Binding-site contacts:
Ligand atom C7 contacts residue ASN711 of chain 1.B at 3.9 Å.
Ligand atom C1 contacts residue GLN1065 of chain 1.B at 4.0 Å.
Ligand atom C2 contacts residue GLN1065 of chain 1.B at 4.1 Å.
Ligand atom C4 contacts residue ASN711 of chain 1.B at 4.2 Å.
Ligand atom C2 contacts residue ASN711 of chain 1.B at 2.5 Å.
Ligand atom C7 contacts residue LEU916 of chain 1.B at 3.6 Å (hydrophobic).
Ligand atom N2 contacts residue GLN1065 of chain 1.B at 4.4 Å.
Ligand atom O5 contacts residue ASN711 of chain 1.B at 2.4 Å (h-bond).
Ligand atom C5 contacts residue LEU916 of chain 1.B at 3.7 Å (hydrophobic).
Ligand atom C8 contacts residue GLN920 of chain 1.B at 4.4 Å.
Ligand atom N2 contacts residue LEU916 of chain 1.B at 4.5 Å.
Ligand atom N2 contacts residue ASN711 of chain 1.B at 2.9 Å (h-bond).
Ligand atom O7 contacts residue GLN1065 of chain 1.B at 4.5 Å.
Ligand atom C8 contacts residue LEU916 of chain 1.B at 3.8 Å (hydrophobic).
Ligand atom O4 contacts residue LEU916 of chain 1.B at 3.8 Å.
Ligand atom O7 contacts residue LEU916 of chain 1.B at 3.4 Å.
Ligand atom C6 contacts residue LEU916 of chain 1.B at 4.1 Å (hydrophobic).
Ligand atom C1 contacts residue ASN711 of chain 1.B at 1.4 Å.
Ligand atom C3 contacts residue ASN711 of chain 1.B at 3.8 Å.
Ligand atom C1 contacts residue LEU916 of chain 1.B at 4.5 Å (hydrophobic).
Ligand atom O5 contacts residue GLN1065 of chain 1.B at 4.0 Å.
Ligand atom C4 contacts residue LEU916 of chain 1.B at 4.3 Å (hydrophobic).
Ligand atom C5 contacts residue ASN711 of chain 1.B at 3.6 Å.
Ligand atom C6 contacts residue GLN920 of chain 1.B at 4.0 Å.
Ligand atom O7 contacts residue ASN711 of chain 1.B at 4.4 Å.

Sequence of chain 1.B:
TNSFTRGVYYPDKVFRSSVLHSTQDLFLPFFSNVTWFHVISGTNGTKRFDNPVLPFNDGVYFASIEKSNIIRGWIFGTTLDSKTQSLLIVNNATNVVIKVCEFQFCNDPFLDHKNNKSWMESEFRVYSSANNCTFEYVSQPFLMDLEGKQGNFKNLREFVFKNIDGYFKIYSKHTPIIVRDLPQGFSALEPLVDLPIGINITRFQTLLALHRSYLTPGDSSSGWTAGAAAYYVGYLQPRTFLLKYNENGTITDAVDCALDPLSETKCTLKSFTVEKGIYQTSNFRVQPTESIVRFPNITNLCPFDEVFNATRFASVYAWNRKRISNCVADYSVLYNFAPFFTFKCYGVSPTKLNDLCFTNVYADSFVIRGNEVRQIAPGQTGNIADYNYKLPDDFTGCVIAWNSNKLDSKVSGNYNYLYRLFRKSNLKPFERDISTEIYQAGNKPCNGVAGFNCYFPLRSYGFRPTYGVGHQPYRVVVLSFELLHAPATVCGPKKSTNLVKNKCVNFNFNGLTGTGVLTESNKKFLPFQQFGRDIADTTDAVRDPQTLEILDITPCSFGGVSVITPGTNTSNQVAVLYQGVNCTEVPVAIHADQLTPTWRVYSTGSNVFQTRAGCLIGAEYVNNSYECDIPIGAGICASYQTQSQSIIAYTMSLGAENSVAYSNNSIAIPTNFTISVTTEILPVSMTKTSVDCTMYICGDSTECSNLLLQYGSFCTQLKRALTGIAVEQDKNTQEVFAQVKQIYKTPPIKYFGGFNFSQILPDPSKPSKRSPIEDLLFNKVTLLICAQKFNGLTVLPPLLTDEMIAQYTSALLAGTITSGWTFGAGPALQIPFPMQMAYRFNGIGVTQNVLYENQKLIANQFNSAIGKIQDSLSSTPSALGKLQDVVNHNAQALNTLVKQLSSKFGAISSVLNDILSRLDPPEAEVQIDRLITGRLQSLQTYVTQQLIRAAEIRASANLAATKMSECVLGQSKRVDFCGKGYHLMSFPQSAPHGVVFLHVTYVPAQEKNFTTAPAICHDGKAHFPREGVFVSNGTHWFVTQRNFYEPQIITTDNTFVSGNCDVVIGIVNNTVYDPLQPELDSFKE

The small molecule below binds the protein below.
Small molecule (SMILES): CC(=O)N[C@H]1[C@H](O[C@H]2[C@H](O)[C@@H](NC(C)=O)CO[C@@H]2CO)O[C@H](CO)[C@@H](O)[C@@H]1O